A protein and the small-molecule ligand that binds it are described below.
Small molecule (SMILES): CC(=O)N[C@@H]1[C@@H](O)[C@H](O)[C@@H](CO)O[C@H]1O

Binding-site contacts:
Ligand atom O5 contacts residue ASN215 of chain 1.I at 3.7 Å.
Ligand atom N2 contacts residue ASN225 of chain 1.I at 4.4 Å.
Ligand atom C2 contacts residue THR217 of chain 1.I at 4.4 Å.
Ligand atom C5 contacts residue THR217 of chain 1.I at 4.4 Å.
Ligand atom C3 contacts residue ASN225 of chain 1.I at 4.4 Å.
Ligand atom C1 contacts residue THR217 of chain 1.I at 3.0 Å.
Ligand atom O5 contacts residue THR217 of chain 1.I at 3.4 Å (h-bond).
Ligand atom C2 contacts residue ASN215 of chain 1.I at 3.4 Å.
Ligand atom O3 contacts residue ASN225 of chain 1.I at 3.6 Å (h-bond).
Ligand atom C2 contacts residue ASN225 of chain 1.I at 4.1 Å.
Ligand atom C8 contacts residue ASN215 of chain 1.I at 4.0 Å.
Ligand atom N2 contacts residue ASN215 of chain 1.I at 3.4 Å (h-bond).
Ligand atom O7 contacts residue ASN225 of chain 1.I at 3.3 Å (h-bond).
Ligand atom C7 contacts residue ASN225 of chain 1.I at 4.0 Å.
Ligand atom O7 contacts residue ASN215 of chain 1.I at 2.7 Å (h-bond).
Ligand atom C7 contacts residue ASN215 of chain 1.I at 3.2 Å.
Ligand atom C1 contacts residue ASN215 of chain 1.I at 3.1 Å.
Ligand atom O7 contacts residue ASN226 of chain 1.I at 4.5 Å.

Sequence of chain 1.I:
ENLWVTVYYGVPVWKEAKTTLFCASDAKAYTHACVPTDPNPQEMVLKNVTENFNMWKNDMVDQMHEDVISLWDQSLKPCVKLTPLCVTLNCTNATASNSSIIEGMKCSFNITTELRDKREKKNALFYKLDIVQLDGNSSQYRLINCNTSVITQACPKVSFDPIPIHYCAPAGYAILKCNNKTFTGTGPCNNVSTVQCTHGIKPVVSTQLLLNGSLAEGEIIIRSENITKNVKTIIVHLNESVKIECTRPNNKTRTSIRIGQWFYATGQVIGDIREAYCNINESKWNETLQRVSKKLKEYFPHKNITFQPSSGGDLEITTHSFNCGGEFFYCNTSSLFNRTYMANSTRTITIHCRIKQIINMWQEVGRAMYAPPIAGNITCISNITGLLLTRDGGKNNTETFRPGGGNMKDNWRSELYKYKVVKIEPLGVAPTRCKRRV